Sequence of chain 1.C:
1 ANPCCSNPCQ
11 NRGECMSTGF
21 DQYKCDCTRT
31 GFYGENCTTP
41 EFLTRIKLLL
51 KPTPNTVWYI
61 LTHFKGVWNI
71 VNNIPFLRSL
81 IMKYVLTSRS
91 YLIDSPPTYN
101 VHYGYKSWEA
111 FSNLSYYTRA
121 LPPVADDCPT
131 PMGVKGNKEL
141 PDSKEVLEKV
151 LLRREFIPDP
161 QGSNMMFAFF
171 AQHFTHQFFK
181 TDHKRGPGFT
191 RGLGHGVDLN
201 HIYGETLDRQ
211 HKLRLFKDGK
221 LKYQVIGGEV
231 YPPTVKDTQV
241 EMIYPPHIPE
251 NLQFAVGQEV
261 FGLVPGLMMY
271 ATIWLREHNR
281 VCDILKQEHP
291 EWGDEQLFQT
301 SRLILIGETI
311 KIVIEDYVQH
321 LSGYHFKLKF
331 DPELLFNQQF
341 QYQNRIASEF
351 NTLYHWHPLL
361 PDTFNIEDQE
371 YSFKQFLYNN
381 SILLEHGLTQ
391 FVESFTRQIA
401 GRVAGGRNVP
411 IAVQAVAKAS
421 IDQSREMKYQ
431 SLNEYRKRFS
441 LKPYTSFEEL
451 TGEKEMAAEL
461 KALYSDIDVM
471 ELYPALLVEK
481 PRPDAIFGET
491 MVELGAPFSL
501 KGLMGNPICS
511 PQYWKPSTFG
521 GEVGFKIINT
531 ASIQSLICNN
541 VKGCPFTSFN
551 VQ

The protein below binds the small molecule below.
Small molecule (SMILES): CC(=O)N[C@@H]1[C@@H](O)[C@H](O)[C@@H](CO)O[C@H]1O

Binding-site contacts:
Ligand atom C4 contacts residue ASN36 of chain 1.C at 4.2 Å.
Ligand atom C3 contacts residue ASN36 of chain 1.C at 3.8 Å.
Ligand atom C2 contacts residue ASN36 of chain 1.C at 2.5 Å.
Ligand atom O5 contacts residue PRO8 of chain 1.C at 4.2 Å.
Ligand atom C5 contacts residue TYR23 of chain 1.C at 3.6 Å (hydrophobic).
Ligand atom C7 contacts residue GLU35 of chain 1.C at 4.0 Å.
Ligand atom O7 contacts residue GLU35 of chain 1.C at 3.9 Å.
Ligand atom C1 contacts residue ASN36 of chain 1.C at 1.4 Å.
Ligand atom N2 contacts residue ASN36 of chain 1.C at 2.9 Å (h-bond).
Ligand atom C6 contacts residue TYR23 of chain 1.C at 4.3 Å (hydrophobic).
Ligand atom C6 contacts residue SER6 of chain 1.C at 4.3 Å.
Ligand atom C7 contacts residue ASN36 of chain 1.C at 3.3 Å.
Ligand atom C1 contacts residue TYR23 of chain 1.C at 3.5 Å (hydrophobic).
Ligand atom O7 contacts residue ASN36 of chain 1.C at 4.3 Å.
Ligand atom N2 contacts residue GLU35 of chain 1.C at 3.2 Å (salt-bridge).
Ligand atom C5 contacts residue ASN36 of chain 1.C at 3.7 Å.
Ligand atom C3 contacts residue GLU35 of chain 1.C at 4.4 Å.
Ligand atom C2 contacts residue GLU35 of chain 1.C at 4.1 Å.
Ligand atom O5 contacts residue TYR23 of chain 1.C at 3.5 Å (h-bond).
Ligand atom O6 contacts residue PRO8 of chain 1.C at 4.3 Å.
Ligand atom O5 contacts residue ASN36 of chain 1.C at 2.4 Å (h-bond).
Ligand atom O6 contacts residue SER6 of chain 1.C at 4.3 Å.
Ligand atom C6 contacts residue PRO8 of chain 1.C at 4.4 Å (hydrophobic).
Ligand atom C8 contacts residue ASN36 of chain 1.C at 3.3 Å.
Ligand atom C1 contacts residue GLU35 of chain 1.C at 4.3 Å.